Binding-site contacts:
Ligand atom C24 contacts residue VAL697 of chain 1.A at 3.5 Å (hydrophobic).
Ligand atom O17 contacts residue SER700 of chain 1.A at 3.3 Å (h-bond).
Ligand atom C20 contacts residue MET767 of chain 1.A at 3.9 Å (hydrophobic).
Ligand atom C08 contacts residue ASN644 of chain 1.A at 3.7 Å.
Ligand atom C37 contacts residue SER623 of chain 1.A at 3.5 Å.
Ligand atom O17 contacts residue VAL697 of chain 1.A at 3.9 Å.
Ligand atom C24 contacts residue GLU695 of chain 1.A at 3.3 Å.
Ligand atom C40 contacts residue PRO698 of chain 1.A at 3.5 Å (hydrophobic).
Ligand atom C14 contacts residue LEU696 of chain 1.A at 3.8 Å (hydrophobic).
Ligand atom C18 contacts residue SER700 of chain 1.A at 2.8 Å.
Ligand atom N39 contacts residue LEU696 of chain 1.A at 3.5 Å.
Ligand atom N26 contacts residue ILE777 of chain 1.A at 3.4 Å.
Ligand atom C25 contacts residue PHE682 of chain 1.A at 3.4 Å (hydrophobic).
Ligand atom C08 contacts residue LEU696 of chain 1.A at 3.6 Å (hydrophobic).
Ligand atom C10 contacts residue ASN644 of chain 1.A at 3.7 Å.
Ligand atom C25 contacts residue ILE777 of chain 1.A at 3.6 Å (hydrophobic).
Ligand atom O03 contacts residue GLU642 of chain 1.A at 3.0 Å (salt-bridge).
Ligand atom N23 contacts residue LEU696 of chain 1.A at 3.8 Å.
Ligand atom C12 contacts residue LYS630 of chain 1.A at 3.6 Å.
Ligand atom C36 contacts residue SER623 of chain 1.A at 3.8 Å.
Ligand atom C27 contacts residue ILE777 of chain 1.A at 3.8 Å (hydrophobic).
Ligand atom N23 contacts residue VAL697 of chain 1.A at 3.0 Å (h-bond).
Ligand atom O29 contacts residue MET646 of chain 1.A at 3.4 Å.
Ligand atom S13 contacts residue LYS630 of chain 1.A at 3.7 Å.
Ligand atom C16 contacts residue VAL697 of chain 1.A at 3.4 Å (hydrophobic).
Ligand atom C16 contacts residue SER700 of chain 1.A at 3.5 Å.
Ligand atom N21 contacts residue MET767 of chain 1.A at 3.8 Å.
Ligand atom C10 contacts residue PRO698 of chain 1.A at 3.9 Å (hydrophobic).
Ligand atom N15 contacts residue VAL697 of chain 1.A at 3.2 Å (h-bond).
Ligand atom N39 contacts residue VAL697 of chain 1.A at 3.2 Å (h-bond).
Ligand atom C25 contacts residue GLU695 of chain 1.A at 3.4 Å.
Ligand atom C28 contacts residue MET646 of chain 1.A at 3.8 Å (hydrophobic).
Ligand atom C14 contacts residue VAL697 of chain 1.A at 3.5 Å (hydrophobic).
Ligand atom C09 contacts residue LEU696 of chain 1.A at 3.3 Å (hydrophobic).
Ligand atom N39 contacts residue PRO698 of chain 1.A at 3.6 Å.
Ligand atom S13 contacts residue LEU696 of chain 1.A at 3.9 Å.
Ligand atom C34 contacts residue THR702 of chain 1.A at 3.9 Å.
Ligand atom C22 contacts residue MET767 of chain 1.A at 3.9 Å (hydrophobic).
Ligand atom C06 contacts residue PRO698 of chain 1.A at 3.8 Å (hydrophobic).
Ligand atom C09 contacts residue ASN644 of chain 1.A at 3.3 Å.

Sequence of chain 1.A:
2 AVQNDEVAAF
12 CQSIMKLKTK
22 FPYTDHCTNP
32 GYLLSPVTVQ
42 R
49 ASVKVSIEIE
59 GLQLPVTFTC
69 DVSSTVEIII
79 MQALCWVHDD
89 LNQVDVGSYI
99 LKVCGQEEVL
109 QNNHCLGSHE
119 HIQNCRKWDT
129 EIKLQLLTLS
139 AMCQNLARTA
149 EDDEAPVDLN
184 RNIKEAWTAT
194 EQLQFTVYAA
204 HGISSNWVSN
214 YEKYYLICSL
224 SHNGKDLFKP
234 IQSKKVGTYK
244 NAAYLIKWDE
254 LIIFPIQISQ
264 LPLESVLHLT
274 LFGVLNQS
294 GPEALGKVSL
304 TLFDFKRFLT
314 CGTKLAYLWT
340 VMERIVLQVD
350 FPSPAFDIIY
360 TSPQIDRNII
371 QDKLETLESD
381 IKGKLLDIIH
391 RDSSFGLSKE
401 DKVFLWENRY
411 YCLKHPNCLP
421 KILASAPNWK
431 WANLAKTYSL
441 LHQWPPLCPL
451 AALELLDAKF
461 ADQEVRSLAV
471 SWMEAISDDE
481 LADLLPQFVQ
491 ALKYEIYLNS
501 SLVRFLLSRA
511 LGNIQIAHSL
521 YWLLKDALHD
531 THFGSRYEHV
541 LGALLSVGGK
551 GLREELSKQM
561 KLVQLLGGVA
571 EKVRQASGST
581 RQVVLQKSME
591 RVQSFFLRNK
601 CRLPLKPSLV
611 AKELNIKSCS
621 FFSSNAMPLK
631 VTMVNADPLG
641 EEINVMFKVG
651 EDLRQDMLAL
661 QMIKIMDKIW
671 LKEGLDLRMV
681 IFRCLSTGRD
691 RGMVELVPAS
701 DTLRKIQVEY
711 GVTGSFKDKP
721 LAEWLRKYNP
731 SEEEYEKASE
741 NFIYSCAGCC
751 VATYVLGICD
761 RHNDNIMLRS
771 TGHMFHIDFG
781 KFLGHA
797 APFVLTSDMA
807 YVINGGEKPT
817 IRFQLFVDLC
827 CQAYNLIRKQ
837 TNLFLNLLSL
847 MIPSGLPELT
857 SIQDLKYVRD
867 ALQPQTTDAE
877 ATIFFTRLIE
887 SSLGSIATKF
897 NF

A small-molecule ligand and the protein it binds are described below.
Small molecule (SMILES): CS(=O)(=O)Nc1cccc(-c2csc(NC(=O)CSc3nc4nccnc4c(=O)n3CCc3ccccc3)n2)c1